Sequence of chain 1.E:
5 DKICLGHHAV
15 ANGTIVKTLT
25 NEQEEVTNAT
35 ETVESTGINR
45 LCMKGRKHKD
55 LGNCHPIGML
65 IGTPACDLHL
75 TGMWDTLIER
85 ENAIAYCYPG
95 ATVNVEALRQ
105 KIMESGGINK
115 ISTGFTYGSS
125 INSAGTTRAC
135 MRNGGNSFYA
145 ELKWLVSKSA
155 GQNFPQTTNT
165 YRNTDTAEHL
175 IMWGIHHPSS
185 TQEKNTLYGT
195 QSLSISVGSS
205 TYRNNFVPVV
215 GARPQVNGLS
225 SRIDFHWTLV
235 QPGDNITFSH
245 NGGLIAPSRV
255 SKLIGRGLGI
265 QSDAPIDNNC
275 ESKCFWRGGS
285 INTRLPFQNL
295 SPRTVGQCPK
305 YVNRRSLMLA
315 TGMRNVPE

The small molecule below binds the protein below.
Small molecule (SMILES): CC(=O)N[C@H]1[C@H](O[C@H]2[C@H](O)[C@@H](NC(C)=O)CO[C@@H]2CO)O[C@H](CO)[C@@H](O)[C@@H]1O

Sequence of chain 1.C:
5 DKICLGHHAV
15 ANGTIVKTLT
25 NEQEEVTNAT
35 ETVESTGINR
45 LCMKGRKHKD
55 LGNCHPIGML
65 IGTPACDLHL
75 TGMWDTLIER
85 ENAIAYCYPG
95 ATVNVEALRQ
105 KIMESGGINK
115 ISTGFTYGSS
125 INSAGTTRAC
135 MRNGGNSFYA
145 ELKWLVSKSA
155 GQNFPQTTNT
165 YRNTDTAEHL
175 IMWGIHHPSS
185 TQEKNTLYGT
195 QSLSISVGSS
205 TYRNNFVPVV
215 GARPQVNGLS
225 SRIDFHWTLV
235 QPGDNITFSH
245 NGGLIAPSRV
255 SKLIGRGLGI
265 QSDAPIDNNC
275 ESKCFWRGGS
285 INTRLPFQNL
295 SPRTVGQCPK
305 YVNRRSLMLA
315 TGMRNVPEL

Binding-site contacts:
Ligand atom O6 contacts residue ASN239 of chain 1.E at 4.2 Å.
Ligand atom C8 contacts residue ASP238 of chain 1.E at 3.7 Å.
Ligand atom C6 contacts residue ARG166 of chain 1.E at 3.4 Å.
Ligand atom C8 contacts residue GLY237 of chain 1.E at 3.3 Å.
Ligand atom C2 contacts residue ASN239 of chain 1.E at 2.5 Å.
Ligand atom N2 contacts residue ASN239 of chain 1.E at 2.8 Å (h-bond).
Ligand atom C8 contacts residue SER204 of chain 1.E at 4.0 Å.
Ligand atom N2 contacts residue GLY237 of chain 1.E at 3.5 Å (h-bond).
Ligand atom C4 contacts residue ASN239 of chain 1.E at 4.2 Å.
Ligand atom C7 contacts residue GLY237 of chain 1.E at 3.9 Å.
Ligand atom C8 contacts residue ASN239 of chain 1.E at 4.3 Å.
Ligand atom C5 contacts residue ARG166 of chain 1.E at 3.6 Å.
Ligand atom O7 contacts residue PRO218 of chain 1.C at 4.0 Å.
Ligand atom C3 contacts residue ASN239 of chain 1.E at 3.8 Å.
Ligand atom C1 contacts residue ARG166 of chain 1.E at 3.6 Å.
Ligand atom O5 contacts residue ASN239 of chain 1.E at 2.3 Å (h-bond).
Ligand atom O7 contacts residue ASN239 of chain 1.E at 3.6 Å.
Ligand atom O7 contacts residue GLN219 of chain 1.C at 4.0 Å.
Ligand atom C7 contacts residue ASP238 of chain 1.E at 4.4 Å.
Ligand atom C1 contacts residue ASN239 of chain 1.E at 1.4 Å.
Ligand atom C5 contacts residue ASN239 of chain 1.E at 3.6 Å.
Ligand atom C7 contacts residue ASN239 of chain 1.E at 3.4 Å.
Ligand atom O5 contacts residue ARG166 of chain 1.E at 2.7 Å (salt-bridge).
Ligand atom O6 contacts residue ARG166 of chain 1.E at 2.4 Å (salt-bridge).